This protein binds this small molecule.
Small molecule (SMILES): Cc1cn([C@H]2C[C@H](O[P](=O)(O)OC[C@H]3OCC[C@@H]3O)[C@@H](CO[P](=O)(O)O[C@H]3C[C@H](n4cnc5c(=O)nc(N)[nH]c54)O[C@@H]3CO)O2)c(=O)[nH]c1=O

Sequence of chain 2.B:
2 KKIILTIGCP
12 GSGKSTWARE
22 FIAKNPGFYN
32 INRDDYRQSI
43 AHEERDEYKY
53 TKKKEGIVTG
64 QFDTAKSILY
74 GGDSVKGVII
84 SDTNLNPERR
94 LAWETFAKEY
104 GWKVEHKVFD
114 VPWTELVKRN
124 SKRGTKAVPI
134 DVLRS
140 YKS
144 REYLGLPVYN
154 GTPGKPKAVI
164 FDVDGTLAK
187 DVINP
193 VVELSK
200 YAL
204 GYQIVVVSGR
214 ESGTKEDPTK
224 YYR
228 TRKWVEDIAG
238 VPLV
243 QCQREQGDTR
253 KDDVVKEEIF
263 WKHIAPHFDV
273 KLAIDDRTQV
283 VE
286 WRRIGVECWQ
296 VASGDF

Binding-site contacts:
Ligand atom C6 contacts residue ARG38 of chain 2.B at 3.7 Å.
Ligand atom C8 contacts residue VAL131 of chain 2.B at 3.3 Å (hydrophobic).
Ligand atom O4 contacts residue TYR52 of chain 2.B at 3.4 Å.
Ligand atom C5' contacts residue ASP35 of chain 2.B at 3.5 Å.
Ligand atom OP2 contacts residue ARG38 of chain 2.B at 2.4 Å (salt-bridge).
Ligand atom O5' contacts residue ASP35 of chain 2.B at 2.9 Å (salt-bridge).
Ligand atom OP1 contacts residue ASP85 of chain 2.B at 3.3 Å.
Ligand atom C5' contacts residue ARG34 of chain 2.B at 2.8 Å.
Ligand atom O3' contacts residue THR86 of chain 2.B at 3.4 Å.
Ligand atom OP1 contacts residue THR86 of chain 2.B at 2.7 Å (h-bond).
Ligand atom N1 contacts residue VAL135 of chain 2.B at 3.5 Å.
Ligand atom C3' contacts residue ARG34 of chain 2.B at 3.7 Å.
Ligand atom N3 contacts residue TYR52 of chain 2.B at 3.0 Å.
Ligand atom O3' contacts residue GLU57 of chain 2.B at 3.4 Å.
Ligand atom C3' contacts residue ARG38 of chain 2.B at 3.5 Å.
Ligand atom C1' contacts residue THR61 of chain 2.B at 3.4 Å.
Ligand atom N7 contacts residue VAL131 of chain 2.B at 3.4 Å.
Ligand atom OP2 contacts residue ARG34 of chain 2.B at 3.8 Å.
Ligand atom C5 contacts residue TYR52 of chain 2.B at 3.6 Å (hydrophobic).
Ligand atom OP1 contacts residue ASN89 of chain 2.B at 3.4 Å (h-bond).
Ligand atom C2 contacts residue TYR52 of chain 2.B at 3.4 Å (hydrophobic).
Ligand atom C4 contacts residue TYR52 of chain 2.B at 3.2 Å (hydrophobic).
Ligand atom C4' contacts residue THR61 of chain 2.B at 3.7 Å.
Ligand atom C4' contacts residue ARG34 of chain 2.B at 3.5 Å.
Ligand atom N1 contacts residue TYR52 of chain 2.B at 3.6 Å.
Ligand atom OP2 contacts residue ARG34 of chain 2.B at 2.8 Å (salt-bridge).
Ligand atom P contacts residue ARG34 of chain 2.B at 3.4 Å.
Ligand atom O6 contacts residue PRO132 of chain 2.B at 3.4 Å.
Ligand atom P contacts residue THR86 of chain 2.B at 3.7 Å.
Ligand atom C5' contacts residue THR86 of chain 2.B at 3.6 Å.
Ligand atom C2' contacts residue GLU57 of chain 2.B at 3.7 Å.
Ligand atom O5' contacts residue ARG34 of chain 2.B at 2.9 Å (salt-bridge).
Ligand atom C7 contacts residue ARG38 of chain 2.B at 3.7 Å.
Ligand atom P contacts residue ARG38 of chain 2.B at 3.5 Å.
Ligand atom O4' contacts residue THR61 of chain 2.B at 2.5 Å (h-bond).
Ligand atom O5' contacts residue PRO11 of chain 2.B at 3.7 Å.
Ligand atom C2' contacts residue ARG38 of chain 2.B at 3.2 Å.
Ligand atom C2 contacts residue VAL135 of chain 2.B at 3.8 Å (hydrophobic).
Ligand atom O2 contacts residue TYR52 of chain 2.B at 3.7 Å.
Ligand atom C3' contacts residue ASP35 of chain 2.B at 3.6 Å.